Binding-site contacts:
Ligand atom CD2 contacts residue TYR38 of chain 54.N at 3.8 Å (hydrophobic).
Ligand atom NH1 contacts residue MET606 of chain 54.O at 4.0 Å.
Ligand atom N contacts residue VAL50 of chain 54.O at 3.6 Å (h-bond).
Ligand atom C contacts residue PRO52 of chain 54.O at 4.2 Å (hydrophobic).
Ligand atom NH1 contacts residue PHE31 of chain 54.N at 3.0 Å.
Ligand atom CB contacts residue TYR38 of chain 54.N at 3.6 Å (hydrophobic).
Ligand atom OG1 contacts residue THR49 of chain 54.O at 4.2 Å.
Ligand atom CA contacts residue PRO52 of chain 54.O at 4.1 Å (hydrophobic).
Ligand atom CA contacts residue ALA51 of chain 54.O at 4.4 Å (hydrophobic).
Ligand atom NH1 contacts residue GLY27 of chain 54.N at 4.4 Å.
Ligand atom O contacts residue VAL50 of chain 54.O at 3.7 Å.
Ligand atom CD2 contacts residue HIS54 of chain 54.O at 4.4 Å.
Ligand atom CB contacts residue THR49 of chain 54.O at 4.0 Å.
Ligand atom CZ contacts residue PHE31 of chain 54.N at 4.2 Å (hydrophobic).
Ligand atom NH2 contacts residue MET606 of chain 54.O at 4.2 Å.
Ligand atom N contacts residue PRO52 of chain 54.O at 4.0 Å.
Ligand atom CE2 contacts residue ASP55 of chain 54.O at 3.6 Å.
Ligand atom O contacts residue THR49 of chain 54.O at 4.2 Å.
Ligand atom C contacts residue VAL50 of chain 54.O at 3.6 Å (hydrophobic).
Ligand atom CB contacts residue PRO48 of chain 54.O at 3.9 Å (hydrophobic).
Ligand atom CD1 contacts residue TYR38 of chain 54.N at 4.4 Å (hydrophobic).
Ligand atom CB contacts residue PRO52 of chain 54.O at 3.8 Å (hydrophobic).
Ligand atom CA contacts residue VAL50 of chain 54.O at 3.0 Å (hydrophobic).
Ligand atom CG contacts residue TYR38 of chain 54.N at 3.7 Å (hydrophobic).
Ligand atom CA contacts residue PRO48 of chain 54.O at 4.2 Å (hydrophobic).
Ligand atom CD2 contacts residue ASP55 of chain 54.O at 3.8 Å.
Ligand atom CB contacts residue ALA34 of chain 54.N at 4.3 Å (hydrophobic).
Ligand atom O contacts residue PRO48 of chain 54.O at 3.4 Å.
Ligand atom CD2 contacts residue VAL56 of chain 54.O at 3.8 Å (hydrophobic).
Ligand atom CD1 contacts residue ALA34 of chain 54.N at 4.3 Å (hydrophobic).
Ligand atom NH2 contacts residue THR602 of chain 54.O at 4.4 Å.
Ligand atom N contacts residue VAL50 of chain 54.O at 4.2 Å.
Ligand atom CB contacts residue VAL56 of chain 54.O at 4.2 Å (hydrophobic).
Ligand atom C contacts residue PRO48 of chain 54.O at 3.9 Å (hydrophobic).
Ligand atom OG1 contacts residue PRO48 of chain 54.O at 3.1 Å.
Ligand atom CZ contacts residue PHE31 of chain 54.N at 4.3 Å (hydrophobic).
Ligand atom O contacts residue GLY17 of chain 54.O at 4.0 Å.
Ligand atom CE2 contacts residue THR599 of chain 54.O at 4.2 Å.
Ligand atom O contacts residue ALA34 of chain 54.N at 4.1 Å.
Ligand atom O contacts residue PRO52 of chain 54.O at 4.0 Å.

Sequence of chain 54.O:
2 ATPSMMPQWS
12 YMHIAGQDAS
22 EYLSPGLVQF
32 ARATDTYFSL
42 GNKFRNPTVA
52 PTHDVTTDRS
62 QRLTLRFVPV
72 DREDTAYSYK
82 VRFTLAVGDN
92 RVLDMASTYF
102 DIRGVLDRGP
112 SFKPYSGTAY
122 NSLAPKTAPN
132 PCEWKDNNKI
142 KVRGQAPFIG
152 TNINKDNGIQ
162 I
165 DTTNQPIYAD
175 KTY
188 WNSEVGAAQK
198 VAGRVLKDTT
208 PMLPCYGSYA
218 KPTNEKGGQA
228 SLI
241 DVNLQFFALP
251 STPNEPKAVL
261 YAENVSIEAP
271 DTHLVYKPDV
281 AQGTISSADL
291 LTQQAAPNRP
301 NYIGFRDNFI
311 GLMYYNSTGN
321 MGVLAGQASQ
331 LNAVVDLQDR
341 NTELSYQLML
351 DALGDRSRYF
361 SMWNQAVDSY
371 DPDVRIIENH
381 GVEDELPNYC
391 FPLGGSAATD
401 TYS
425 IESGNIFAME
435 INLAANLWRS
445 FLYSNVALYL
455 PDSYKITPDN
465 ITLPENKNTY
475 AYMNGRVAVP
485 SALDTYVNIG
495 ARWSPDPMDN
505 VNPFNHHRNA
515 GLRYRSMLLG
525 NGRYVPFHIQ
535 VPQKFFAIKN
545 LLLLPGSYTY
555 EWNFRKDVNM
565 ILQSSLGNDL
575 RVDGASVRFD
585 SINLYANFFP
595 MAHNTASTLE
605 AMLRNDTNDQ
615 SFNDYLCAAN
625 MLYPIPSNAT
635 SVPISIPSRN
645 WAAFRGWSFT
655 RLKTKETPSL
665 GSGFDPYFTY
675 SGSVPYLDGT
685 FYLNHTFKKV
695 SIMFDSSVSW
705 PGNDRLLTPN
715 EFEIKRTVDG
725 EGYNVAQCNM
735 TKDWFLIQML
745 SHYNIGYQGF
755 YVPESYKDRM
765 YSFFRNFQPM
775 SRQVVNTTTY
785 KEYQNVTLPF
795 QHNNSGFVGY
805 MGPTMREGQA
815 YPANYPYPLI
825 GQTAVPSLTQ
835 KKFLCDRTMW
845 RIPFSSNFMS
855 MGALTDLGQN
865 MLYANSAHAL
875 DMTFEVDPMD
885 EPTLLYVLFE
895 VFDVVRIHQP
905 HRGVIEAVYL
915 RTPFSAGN

Sequence of chain 54.N:
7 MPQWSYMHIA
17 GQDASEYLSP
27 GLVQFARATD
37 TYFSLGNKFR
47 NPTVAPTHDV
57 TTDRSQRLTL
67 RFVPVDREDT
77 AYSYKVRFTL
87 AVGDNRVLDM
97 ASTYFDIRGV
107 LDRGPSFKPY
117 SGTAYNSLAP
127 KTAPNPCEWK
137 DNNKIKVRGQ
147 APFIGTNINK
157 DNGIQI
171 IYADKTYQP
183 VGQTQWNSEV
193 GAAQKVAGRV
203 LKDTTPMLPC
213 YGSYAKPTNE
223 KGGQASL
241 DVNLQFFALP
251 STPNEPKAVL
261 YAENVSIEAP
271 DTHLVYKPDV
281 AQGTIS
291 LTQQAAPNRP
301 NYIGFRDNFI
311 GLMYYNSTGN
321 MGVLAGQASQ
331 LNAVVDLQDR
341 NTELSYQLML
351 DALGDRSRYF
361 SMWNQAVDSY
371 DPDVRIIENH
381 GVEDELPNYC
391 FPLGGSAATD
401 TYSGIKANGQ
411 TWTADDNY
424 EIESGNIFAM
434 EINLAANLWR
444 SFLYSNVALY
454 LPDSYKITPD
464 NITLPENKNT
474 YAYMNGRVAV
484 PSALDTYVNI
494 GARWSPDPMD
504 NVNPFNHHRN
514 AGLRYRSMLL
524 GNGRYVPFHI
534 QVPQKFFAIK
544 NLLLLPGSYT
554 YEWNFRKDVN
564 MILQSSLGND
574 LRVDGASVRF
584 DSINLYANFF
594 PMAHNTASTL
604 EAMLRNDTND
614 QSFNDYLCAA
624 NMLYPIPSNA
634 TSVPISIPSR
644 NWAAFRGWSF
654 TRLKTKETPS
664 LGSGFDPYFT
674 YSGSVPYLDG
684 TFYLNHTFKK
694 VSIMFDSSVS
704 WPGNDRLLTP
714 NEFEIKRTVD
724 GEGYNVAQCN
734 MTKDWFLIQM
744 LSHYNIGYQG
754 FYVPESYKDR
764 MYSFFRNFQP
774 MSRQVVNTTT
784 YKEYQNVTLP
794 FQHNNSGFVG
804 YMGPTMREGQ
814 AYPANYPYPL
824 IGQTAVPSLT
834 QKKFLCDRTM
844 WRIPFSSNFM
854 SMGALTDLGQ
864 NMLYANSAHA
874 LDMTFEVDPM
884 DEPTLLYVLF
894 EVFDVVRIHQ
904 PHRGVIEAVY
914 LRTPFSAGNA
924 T

A protein and the small-molecule ligand that binds it are described below.
Small molecule (SMILES): CSCC[C@H](NC(=O)[C@H](Cc1ccccc1)NC(=O)[C@H]1CCCN1C(=O)[C@@H](N)CCCN=C(N)N)C(=O)NCC(=O)N[C@@H](C=O)[C@@H](C)O

Sequence of chain 54.P:
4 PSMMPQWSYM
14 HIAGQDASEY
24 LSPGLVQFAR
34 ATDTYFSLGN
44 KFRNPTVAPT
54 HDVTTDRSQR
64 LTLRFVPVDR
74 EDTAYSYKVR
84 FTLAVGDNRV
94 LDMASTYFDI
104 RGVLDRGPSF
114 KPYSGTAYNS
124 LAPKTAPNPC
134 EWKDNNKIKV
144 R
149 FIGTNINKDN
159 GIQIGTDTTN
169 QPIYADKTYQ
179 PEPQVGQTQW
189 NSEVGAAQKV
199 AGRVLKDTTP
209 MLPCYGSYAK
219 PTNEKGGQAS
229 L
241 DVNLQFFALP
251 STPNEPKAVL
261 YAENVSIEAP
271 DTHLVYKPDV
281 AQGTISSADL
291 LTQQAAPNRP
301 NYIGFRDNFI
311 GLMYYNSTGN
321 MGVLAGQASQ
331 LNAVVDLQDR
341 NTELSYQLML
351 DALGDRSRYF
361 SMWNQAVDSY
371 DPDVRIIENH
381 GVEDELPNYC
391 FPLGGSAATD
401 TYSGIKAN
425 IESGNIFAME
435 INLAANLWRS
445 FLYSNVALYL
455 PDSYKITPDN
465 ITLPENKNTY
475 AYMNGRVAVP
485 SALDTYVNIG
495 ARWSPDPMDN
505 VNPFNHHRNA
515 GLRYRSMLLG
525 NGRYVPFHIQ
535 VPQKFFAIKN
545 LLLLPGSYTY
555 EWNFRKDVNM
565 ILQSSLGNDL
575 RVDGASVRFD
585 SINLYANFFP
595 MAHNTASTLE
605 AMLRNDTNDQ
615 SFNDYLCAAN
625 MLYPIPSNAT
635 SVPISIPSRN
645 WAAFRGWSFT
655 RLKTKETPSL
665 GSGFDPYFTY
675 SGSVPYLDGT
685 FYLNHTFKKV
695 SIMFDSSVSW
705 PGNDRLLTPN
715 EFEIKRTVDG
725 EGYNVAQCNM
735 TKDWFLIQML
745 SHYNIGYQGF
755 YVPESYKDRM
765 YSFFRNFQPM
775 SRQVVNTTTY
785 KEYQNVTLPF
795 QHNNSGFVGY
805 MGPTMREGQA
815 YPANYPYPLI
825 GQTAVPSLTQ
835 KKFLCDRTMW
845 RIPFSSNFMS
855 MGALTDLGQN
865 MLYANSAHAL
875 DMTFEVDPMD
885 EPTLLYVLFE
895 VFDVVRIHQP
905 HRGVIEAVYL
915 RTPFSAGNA